Sequence of chain 1.E:
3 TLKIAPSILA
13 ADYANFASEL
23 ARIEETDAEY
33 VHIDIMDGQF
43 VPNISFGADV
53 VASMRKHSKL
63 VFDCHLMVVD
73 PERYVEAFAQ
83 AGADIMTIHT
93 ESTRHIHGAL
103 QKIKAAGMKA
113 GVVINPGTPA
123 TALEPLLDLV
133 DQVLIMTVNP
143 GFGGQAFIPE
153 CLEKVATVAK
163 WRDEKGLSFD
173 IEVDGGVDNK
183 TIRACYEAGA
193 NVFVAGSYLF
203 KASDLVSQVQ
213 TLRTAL

The protein below binds the small molecule below.
Small molecule (SMILES): O=P(O)(O)OC[C@@H](O)[C@H](O)[C@@H](O)CO

Binding-site contacts:
Ligand atom O2 contacts residue ZN1 of chain 1.U at 2.6 Å.
Ligand atom O3 contacts residue HIS34 of chain 1.E at 3.5 Å.
Ligand atom O2P contacts residue GLY146 of chain 1.E at 3.8 Å.
Ligand atom O3P contacts residue GLY146 of chain 1.E at 2.8 Å (h-bond).
Ligand atom C4 contacts residue ASP176 of chain 1.E at 3.9 Å.
Ligand atom O2 contacts residue MET69 of chain 1.E at 3.2 Å.
Ligand atom O1 contacts residue PRO142 of chain 1.E at 3.2 Å.
Ligand atom C3 contacts residue ASP176 of chain 1.E at 3.1 Å.
Ligand atom C1 contacts residue PHE144 of chain 1.E at 3.7 Å (hydrophobic).
Ligand atom O4 contacts residue LEU11 of chain 1.E at 3.4 Å.
Ligand atom O2P contacts residue GLY177 of chain 1.E at 3.4 Å.
Ligand atom C2 contacts residue ZN1 of chain 1.U at 3.6 Å.
Ligand atom C2 contacts residue ASP176 of chain 1.E at 3.6 Å.
Ligand atom C3 contacts residue ASP36 of chain 1.E at 3.3 Å.
Ligand atom O1 contacts residue PHE144 of chain 1.E at 3.5 Å (h-bond).
Ligand atom P contacts residue GLY146 of chain 1.E at 3.8 Å.
Ligand atom O3 contacts residue SER9 of chain 1.E at 3.6 Å (h-bond).
Ligand atom O2 contacts residue HIS67 of chain 1.E at 3.5 Å (h-bond).
Ligand atom O3P contacts residue GLY145 of chain 1.E at 3.5 Å.
Ligand atom O2 contacts residue ASP36 of chain 1.E at 2.8 Å (salt-bridge).
Ligand atom C4 contacts residue ASP36 of chain 1.E at 3.7 Å.
Ligand atom O2P contacts residue GLY178 of chain 1.E at 2.8 Å (h-bond).
Ligand atom C3 contacts residue ZN1 of chain 1.U at 3.6 Å.
Ligand atom O5 contacts residue GLY145 of chain 1.E at 3.4 Å.
Ligand atom O3 contacts residue ZN1 of chain 1.U at 2.7 Å.
Ligand atom O1P contacts residue SER199 of chain 1.E at 3.9 Å.
Ligand atom C4 contacts residue SER9 of chain 1.E at 3.9 Å.
Ligand atom C2 contacts residue ASP36 of chain 1.E at 3.4 Å.
Ligand atom O4 contacts residue ASP36 of chain 1.E at 3.0 Å (salt-bridge).
Ligand atom O2 contacts residue ASP176 of chain 1.E at 3.0 Å (salt-bridge).
Ligand atom O1 contacts residue MET69 of chain 1.E at 3.5 Å (h-bond).
Ligand atom O1P contacts residue ALA197 of chain 1.E at 3.7 Å.
Ligand atom O3 contacts residue ASP36 of chain 1.E at 2.6 Å (salt-bridge).
Ligand atom C5 contacts residue ASP176 of chain 1.E at 3.6 Å.
Ligand atom P contacts residue SER199 of chain 1.E at 3.8 Å.
Ligand atom O3P contacts residue SER199 of chain 1.E at 2.5 Å (h-bond).
Ligand atom O3 contacts residue ASP176 of chain 1.E at 2.8 Å (salt-bridge).
Ligand atom O1 contacts residue GLY143 of chain 1.E at 2.7 Å (h-bond).
Ligand atom O1P contacts residue GLY198 of chain 1.E at 2.8 Å (h-bond).
Ligand atom O4 contacts residue SER9 of chain 1.E at 2.6 Å (h-bond).